This small molecule binds to this protein.
Small molecule (SMILES): OC[C@@H](O)[C@H](O)CO

Binding-site contacts:
Ligand atom OAA contacts residue ILE26 of chain 1.B at 4.5 Å.
Ligand atom O8 contacts residue GLN247 of chain 1.B at 3.0 Å (h-bond).
Ligand atom C13 contacts residue TRP175 of chain 1.B at 4.5 Å (hydrophobic).
Ligand atom C11 contacts residue PHE25 of chain 1.B at 4.2 Å (hydrophobic).
Ligand atom O6 contacts residue PHE25 of chain 1.B at 3.7 Å.
Ligand atom O7 contacts residue GLN247 of chain 1.B at 3.3 Å (h-bond).
Ligand atom C13 contacts residue ASP227 of chain 1.B at 3.5 Å.
Ligand atom OAA contacts residue TYR20 of chain 1.B at 2.5 Å (h-bond).
Ligand atom C14 contacts residue TRP175 of chain 1.B at 3.9 Å (hydrophobic).
Ligand atom C11 contacts residue ASN202 of chain 1.B at 3.9 Å.
Ligand atom OAA contacts residue PHE25 of chain 1.B at 3.4 Å.
Ligand atom O8 contacts residue ARG151 of chain 1.B at 3.1 Å (salt-bridge).
Ligand atom O6 contacts residue ASN202 of chain 1.B at 3.0 Å (h-bond).
Ligand atom O8 contacts residue ASN99 of chain 1.B at 3.0 Å (h-bond).
Ligand atom C15 contacts residue GLN145 of chain 1.B at 3.9 Å.
Ligand atom C14 contacts residue TYR20 of chain 1.B at 4.3 Å (hydrophobic).
Ligand atom O7 contacts residue ASP227 of chain 1.B at 2.6 Å (salt-bridge).
Ligand atom C15 contacts residue ASN99 of chain 1.B at 3.3 Å.
Ligand atom O6 contacts residue ASP204 of chain 1.B at 4.5 Å.
Ligand atom C11 contacts residue ASP227 of chain 1.B at 3.6 Å.
Ligand atom O7 contacts residue ASN202 of chain 1.B at 4.3 Å.
Ligand atom C11 contacts residue TYR20 of chain 1.B at 3.9 Å (hydrophobic).
Ligand atom OAA contacts residue ASN99 of chain 1.B at 2.6 Å (h-bond).
Ligand atom C13 contacts residue TYR20 of chain 1.B at 4.4 Å (hydrophobic).
Ligand atom O6 contacts residue ASP227 of chain 1.B at 2.5 Å (salt-bridge).
Ligand atom C14 contacts residue ARG151 of chain 1.B at 3.5 Å.
Ligand atom C13 contacts residue GLN247 of chain 1.B at 3.7 Å.
Ligand atom C11 contacts residue TRP175 of chain 1.B at 3.5 Å (hydrophobic).
Ligand atom O6 contacts residue TRP175 of chain 1.B at 4.2 Å.
Ligand atom C15 contacts residue TYR20 of chain 1.B at 3.1 Å (hydrophobic).
Ligand atom C13 contacts residue ARG151 of chain 1.B at 3.9 Å.
Ligand atom C15 contacts residue TRP175 of chain 1.B at 3.8 Å (hydrophobic).
Ligand atom C11 contacts residue ARG151 of chain 1.B at 4.3 Å.
Ligand atom C14 contacts residue GLN247 of chain 1.B at 4.0 Å.
Ligand atom C13 contacts residue PHE25 of chain 1.B at 4.2 Å (hydrophobic).
Ligand atom O7 contacts residue ARG151 of chain 1.B at 2.8 Å (salt-bridge).
Ligand atom C14 contacts residue ASN99 of chain 1.B at 4.1 Å.

Sequence of chain 1.B:
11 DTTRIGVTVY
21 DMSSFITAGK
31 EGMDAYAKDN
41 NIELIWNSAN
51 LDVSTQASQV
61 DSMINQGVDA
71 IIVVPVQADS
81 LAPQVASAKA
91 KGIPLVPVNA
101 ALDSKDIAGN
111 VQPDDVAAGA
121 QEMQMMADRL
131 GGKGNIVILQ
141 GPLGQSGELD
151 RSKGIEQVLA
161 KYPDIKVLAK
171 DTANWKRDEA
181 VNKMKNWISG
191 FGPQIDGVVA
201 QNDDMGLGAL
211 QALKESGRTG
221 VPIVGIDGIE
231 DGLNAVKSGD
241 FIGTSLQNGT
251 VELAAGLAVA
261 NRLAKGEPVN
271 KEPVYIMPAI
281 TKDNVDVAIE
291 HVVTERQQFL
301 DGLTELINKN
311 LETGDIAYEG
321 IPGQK